Binding-site contacts:
Ligand atom C7 contacts residue VAL291 of chain 1.A at 4.4 Å (hydrophobic).
Ligand atom C8 contacts residue SER39 of chain 1.A at 3.8 Å.
Ligand atom C5 contacts residue ASN279 of chain 1.A at 3.6 Å.
Ligand atom C5 contacts residue ASN292 of chain 1.A at 4.4 Å.
Ligand atom C1 contacts residue ASN279 of chain 1.A at 1.4 Å.
Ligand atom C2 contacts residue VAL291 of chain 1.A at 4.1 Å (hydrophobic).
Ligand atom C3 contacts residue VAL291 of chain 1.A at 4.4 Å (hydrophobic).
Ligand atom N2 contacts residue ASN279 of chain 1.A at 2.8 Å (h-bond).
Ligand atom C7 contacts residue ASN279 of chain 1.A at 3.1 Å.
Ligand atom C1 contacts residue VAL291 of chain 1.A at 4.0 Å (hydrophobic).
Ligand atom O5 contacts residue ASN292 of chain 1.A at 4.2 Å.
Ligand atom C1 contacts residue ASN292 of chain 1.A at 4.2 Å.
Ligand atom O7 contacts residue ASN279 of chain 1.A at 2.9 Å (h-bond).
Ligand atom N2 contacts residue VAL291 of chain 1.A at 3.5 Å (h-bond).
Ligand atom C2 contacts residue ASN279 of chain 1.A at 2.4 Å.
Ligand atom C3 contacts residue ASN279 of chain 1.A at 3.7 Å.
Ligand atom C8 contacts residue GLU69 of chain 1.B at 3.5 Å.
Ligand atom O5 contacts residue ASN279 of chain 1.A at 2.4 Å (h-bond).
Ligand atom C4 contacts residue ASN279 of chain 1.A at 4.2 Å.

Sequence of chain 1.A:
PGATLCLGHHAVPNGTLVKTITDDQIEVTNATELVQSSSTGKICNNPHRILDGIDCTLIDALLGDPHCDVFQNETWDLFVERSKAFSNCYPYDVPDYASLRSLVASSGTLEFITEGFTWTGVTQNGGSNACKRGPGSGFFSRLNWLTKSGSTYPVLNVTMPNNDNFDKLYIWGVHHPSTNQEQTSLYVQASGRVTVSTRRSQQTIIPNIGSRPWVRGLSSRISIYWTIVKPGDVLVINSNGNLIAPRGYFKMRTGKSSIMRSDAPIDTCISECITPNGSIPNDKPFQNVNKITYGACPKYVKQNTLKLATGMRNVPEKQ

The small molecule below binds the protein below.
Small molecule (SMILES): CC(=O)N[C@H]1[C@H](O[C@H]2[C@H](O)[C@@H](NC(C)=O)CO[C@@H]2CO)O[C@H](CO)[C@@H](O)[C@@H]1O

Sequence of chain 1.B:
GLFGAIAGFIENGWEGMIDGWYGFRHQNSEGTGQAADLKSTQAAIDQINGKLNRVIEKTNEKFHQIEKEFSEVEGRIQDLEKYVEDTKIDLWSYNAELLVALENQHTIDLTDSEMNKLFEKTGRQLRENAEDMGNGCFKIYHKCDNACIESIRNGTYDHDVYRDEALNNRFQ